Sequence of chain 1.C:
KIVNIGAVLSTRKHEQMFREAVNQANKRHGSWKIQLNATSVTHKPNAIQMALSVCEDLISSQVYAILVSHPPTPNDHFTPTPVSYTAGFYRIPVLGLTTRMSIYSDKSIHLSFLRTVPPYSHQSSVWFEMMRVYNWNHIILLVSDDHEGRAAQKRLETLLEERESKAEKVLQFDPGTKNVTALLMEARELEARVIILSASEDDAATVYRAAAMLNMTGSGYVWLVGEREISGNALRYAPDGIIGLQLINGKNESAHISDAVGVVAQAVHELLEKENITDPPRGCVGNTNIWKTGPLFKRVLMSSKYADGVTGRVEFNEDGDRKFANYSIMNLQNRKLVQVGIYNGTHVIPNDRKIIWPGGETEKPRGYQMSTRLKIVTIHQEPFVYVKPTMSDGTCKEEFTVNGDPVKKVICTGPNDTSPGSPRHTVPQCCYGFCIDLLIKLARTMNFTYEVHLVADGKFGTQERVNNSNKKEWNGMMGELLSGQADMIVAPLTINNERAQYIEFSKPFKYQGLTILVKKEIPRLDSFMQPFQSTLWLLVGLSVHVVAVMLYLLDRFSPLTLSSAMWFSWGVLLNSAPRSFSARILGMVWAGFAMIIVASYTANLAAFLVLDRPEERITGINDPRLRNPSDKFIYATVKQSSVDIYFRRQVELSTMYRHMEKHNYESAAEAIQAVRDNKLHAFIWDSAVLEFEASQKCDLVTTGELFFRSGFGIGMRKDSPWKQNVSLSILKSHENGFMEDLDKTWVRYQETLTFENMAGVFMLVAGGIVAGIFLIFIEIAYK

Binding-site contacts:
Ligand atom N2 contacts residue ASN471 of chain 1.C at 2.7 Å (h-bond).
Ligand atom C8 contacts residue ASN471 of chain 1.C at 3.8 Å.
Ligand atom C2 contacts residue ASN471 of chain 1.C at 2.5 Å.
Ligand atom O7 contacts residue ASN471 of chain 1.C at 3.7 Å.
Ligand atom C4 contacts residue ASN471 of chain 1.C at 4.2 Å.
Ligand atom C7 contacts residue ASN471 of chain 1.C at 3.2 Å.
Ligand atom C1 contacts residue ASN471 of chain 1.C at 1.4 Å.
Ligand atom C3 contacts residue ASN471 of chain 1.C at 3.8 Å.
Ligand atom O5 contacts residue ASN471 of chain 1.C at 2.3 Å (h-bond).
Ligand atom C5 contacts residue ASN471 of chain 1.C at 3.7 Å.

This small molecule binds to this protein.
Small molecule (SMILES): CC(=O)N[C@@H]1[C@@H](O)[C@H](O)[C@@H](CO)O[C@H]1O